Sequence of chain 1.A:
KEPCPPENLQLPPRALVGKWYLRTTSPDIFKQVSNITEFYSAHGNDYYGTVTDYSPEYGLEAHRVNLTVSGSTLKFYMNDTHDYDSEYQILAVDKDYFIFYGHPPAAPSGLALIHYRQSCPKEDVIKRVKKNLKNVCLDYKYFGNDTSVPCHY

The small molecule below binds the protein below.
Small molecule (SMILES): CC(=O)N[C@H]1[C@H](O[C@H]2[C@H](O)[C@@H](NC(C)=O)CO[C@@H]2CO)O[C@H](CO)[C@@H](O[C@@H]2O[C@H](CO)[C@@H](O)[C@H](O)[C@@H]2O)[C@@H]1O

Binding-site contacts:
Ligand atom C2 contacts residue ASN88 of chain 1.A at 2.4 Å.
Ligand atom C1 contacts residue HIS72 of chain 1.A at 4.5 Å.
Ligand atom C5 contacts residue ALA71 of chain 1.A at 3.6 Å (hydrophobic).
Ligand atom C1 contacts residue ASN88 of chain 1.A at 1.4 Å.
Ligand atom N2 contacts residue ASN88 of chain 1.A at 2.9 Å (h-bond).
Ligand atom C7 contacts residue ASP89 of chain 1.A at 4.1 Å.
Ligand atom C2 contacts residue ARG73 of chain 1.A at 4.0 Å.
Ligand atom O6 contacts residue ARG73 of chain 1.A at 2.6 Å (salt-bridge).
Ligand atom C8 contacts residue ASP89 of chain 1.A at 3.9 Å.
Ligand atom C7 contacts residue ASN88 of chain 1.A at 3.2 Å.
Ligand atom O5 contacts residue HIS72 of chain 1.A at 4.0 Å.
Ligand atom O5 contacts residue ARG73 of chain 1.A at 3.4 Å (salt-bridge).
Ligand atom O5 contacts residue ALA71 of chain 1.A at 4.3 Å.
Ligand atom O7 contacts residue ASN88 of chain 1.A at 3.1 Å (h-bond).
Ligand atom C8 contacts residue ALA71 of chain 1.A at 3.7 Å (hydrophobic).
Ligand atom C5 contacts residue HIS72 of chain 1.A at 4.2 Å.
Ligand atom C8 contacts residue ASN88 of chain 1.A at 4.4 Å.
Ligand atom C7 contacts residue ALA71 of chain 1.A at 4.1 Å (hydrophobic).
Ligand atom C4 contacts residue ASN88 of chain 1.A at 4.2 Å.
Ligand atom C6 contacts residue ALA71 of chain 1.A at 3.9 Å (hydrophobic).
Ligand atom C5 contacts residue ASN88 of chain 1.A at 3.6 Å.
Ligand atom N2 contacts residue ASP89 of chain 1.A at 3.8 Å.
Ligand atom C3 contacts residue ASN88 of chain 1.A at 3.8 Å.
Ligand atom O7 contacts residue ALA71 of chain 1.A at 3.8 Å.
Ligand atom O7 contacts residue ARG73 of chain 1.A at 4.1 Å.
Ligand atom C6 contacts residue ARG73 of chain 1.A at 3.8 Å.
Ligand atom C1 contacts residue ARG73 of chain 1.A at 4.0 Å.
Ligand atom C1 contacts residue ASP89 of chain 1.A at 4.2 Å.
Ligand atom C4 contacts residue ARG73 of chain 1.A at 3.9 Å.
Ligand atom C6 contacts residue HIS72 of chain 1.A at 4.2 Å.
Ligand atom C5 contacts residue ARG73 of chain 1.A at 4.1 Å.
Ligand atom O5 contacts residue ASN88 of chain 1.A at 2.3 Å (h-bond).